Sequence of chain 1.D:
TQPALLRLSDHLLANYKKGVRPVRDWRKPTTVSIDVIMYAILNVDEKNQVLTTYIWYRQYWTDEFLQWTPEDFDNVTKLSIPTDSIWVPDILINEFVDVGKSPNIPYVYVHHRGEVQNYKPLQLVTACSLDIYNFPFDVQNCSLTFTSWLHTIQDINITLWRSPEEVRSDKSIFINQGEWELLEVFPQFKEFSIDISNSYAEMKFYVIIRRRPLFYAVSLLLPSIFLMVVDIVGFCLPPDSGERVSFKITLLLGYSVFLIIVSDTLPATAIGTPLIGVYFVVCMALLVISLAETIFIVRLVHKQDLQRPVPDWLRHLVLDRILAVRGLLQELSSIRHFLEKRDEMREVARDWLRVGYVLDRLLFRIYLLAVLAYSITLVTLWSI

This small molecule binds to this protein.
Small molecule (SMILES): O=C1c2cccc3c2[C@H](CCC3)CN1[C@@H]1CN2CCC1CC2

Binding-site contacts:
Ligand atom C11 contacts residue ARG169 of chain 1.C at 3.2 Å.
Ligand atom C08 contacts residue TYR230 of chain 1.C at 4.2 Å (hydrophobic).
Ligand atom C11 contacts residue ASP146 of chain 1.C at 3.3 Å.
Ligand atom C09 contacts residue ARG169 of chain 1.C at 3.7 Å.
Ligand atom C11 contacts residue ILE148 of chain 1.C at 3.5 Å (hydrophobic).
Ligand atom C18 contacts residue TYR311 of chain 1.D at 3.5 Å (hydrophobic).
Ligand atom C12 contacts residue ARG169 of chain 1.C at 3.4 Å.
Ligand atom C10 contacts residue ILE148 of chain 1.C at 3.5 Å (hydrophobic).
Ligand atom C08 contacts residue ARG169 of chain 1.C at 4.0 Å.
Ligand atom C21 contacts residue TRP167 of chain 1.C at 4.1 Å (hydrophobic).
Ligand atom C16 contacts residue TYR230 of chain 1.C at 3.8 Å (hydrophobic).
Ligand atom C13 contacts residue ARG169 of chain 1.C at 3.6 Å.
Ligand atom O07 contacts residue TYR230 of chain 1.C at 3.1 Å.
Ligand atom C14 contacts residue ARG169 of chain 1.C at 3.4 Å.
Ligand atom C19 contacts residue TYR311 of chain 1.D at 4.2 Å (hydrophobic).
Ligand atom C16 contacts residue TRP260 of chain 1.D at 3.4 Å (hydrophobic).
Ligand atom C22 contacts residue SER259 of chain 1.D at 4.1 Å.
Ligand atom C12 contacts residue ILE148 of chain 1.C at 4.0 Å (hydrophobic).
Ligand atom C12 contacts residue ASP146 of chain 1.C at 4.1 Å.
Ligand atom N05 contacts residue TRP167 of chain 1.C at 3.6 Å.
Ligand atom C18 contacts residue TRP260 of chain 1.D at 3.8 Å (hydrophobic).
Ligand atom N17 contacts residue TRP260 of chain 1.D at 2.9 Å (h-bond).
Ligand atom C06 contacts residue TRP167 of chain 1.C at 3.9 Å (hydrophobic).
Ligand atom C22 contacts residue ASN205 of chain 1.D at 4.0 Å.
Ligand atom C14 contacts residue ILE148 of chain 1.C at 3.6 Å (hydrophobic).
Ligand atom C22 contacts residue TRP260 of chain 1.D at 3.7 Å (hydrophobic).
Ligand atom C06 contacts residue TYR230 of chain 1.C at 3.6 Å (hydrophobic).
Ligand atom C10 contacts residue ASP146 of chain 1.C at 4.1 Å.
Ligand atom C12 contacts residue TRP167 of chain 1.C at 3.4 Å (hydrophobic).
Ligand atom O07 contacts residue TRP260 of chain 1.D at 4.1 Å.
Ligand atom C15 contacts residue TRP167 of chain 1.C at 3.9 Å (hydrophobic).
Ligand atom C14 contacts residue ASP146 of chain 1.C at 4.1 Å.
Ligand atom C02 contacts residue ILE305 of chain 1.D at 4.1 Å (hydrophobic).
Ligand atom C04 contacts residue TRP167 of chain 1.C at 3.9 Å (hydrophobic).
Ligand atom C03 contacts residue ARG169 of chain 1.C at 4.1 Å.
Ligand atom C20 contacts residue TRP167 of chain 1.C at 3.9 Å (hydrophobic).
Ligand atom C01 contacts residue ARG169 of chain 1.C at 3.7 Å.
Ligand atom C13 contacts residue TRP167 of chain 1.C at 3.5 Å (hydrophobic).
Ligand atom C10 contacts residue ARG169 of chain 1.C at 3.3 Å.
Ligand atom C21 contacts residue ASN205 of chain 1.D at 3.6 Å.

Sequence of chain 1.C:
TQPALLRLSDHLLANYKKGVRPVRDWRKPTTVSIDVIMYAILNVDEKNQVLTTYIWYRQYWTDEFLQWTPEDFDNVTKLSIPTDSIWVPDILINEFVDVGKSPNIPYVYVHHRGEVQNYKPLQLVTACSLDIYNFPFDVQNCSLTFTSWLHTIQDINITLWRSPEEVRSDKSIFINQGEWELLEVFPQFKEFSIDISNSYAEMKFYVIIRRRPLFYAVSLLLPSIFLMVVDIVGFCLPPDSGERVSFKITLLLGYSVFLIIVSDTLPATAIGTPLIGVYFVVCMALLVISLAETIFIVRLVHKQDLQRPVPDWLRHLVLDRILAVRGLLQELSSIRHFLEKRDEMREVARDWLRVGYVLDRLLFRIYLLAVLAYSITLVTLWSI